A small-molecule ligand and the protein it binds are described below.
Small molecule (SMILES): Nc1nc2c(ncn2[C@@H]2O[C@H](CO[P](=O)(O)O[P](=O)(O)NP(=O)(O)O)[C@@H](O)[C@H]2O)c(=O)[nH]1

Sequence of chain 1.A:
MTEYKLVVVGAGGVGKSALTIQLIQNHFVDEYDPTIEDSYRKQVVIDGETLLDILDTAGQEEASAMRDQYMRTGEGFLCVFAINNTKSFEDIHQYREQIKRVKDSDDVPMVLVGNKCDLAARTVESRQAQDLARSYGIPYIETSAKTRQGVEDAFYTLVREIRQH

Binding-site contacts:
Ligand atom O1A contacts residue ALA19 of chain 1.A at 2.8 Å (h-bond).
Ligand atom N2 contacts residue ASP120 of chain 1.A at 3.0 Å (salt-bridge).
Ligand atom O3' contacts residue ASP31 of chain 1.A at 2.9 Å (salt-bridge).
Ligand atom C6 contacts residue LYS118 of chain 1.A at 3.6 Å.
Ligand atom O1B contacts residue GLY16 of chain 1.A at 3.1 Å (h-bond).
Ligand atom O2' contacts residue PHE29 of chain 1.A at 3.3 Å.
Ligand atom N7 contacts residue ASN117 of chain 1.A at 3.1 Å (h-bond).
Ligand atom PB contacts residue MG1 of chain 1.E at 3.2 Å.
Ligand atom N3B contacts residue MG1 of chain 1.E at 3.4 Å.
Ligand atom O2B contacts residue LYS17 of chain 1.A at 3.5 Å (salt-bridge).
Ligand atom O2' contacts residue VAL30 of chain 1.A at 2.7 Å (h-bond).
Ligand atom O2' contacts residue ASP31 of chain 1.A at 3.2 Å (salt-bridge).
Ligand atom O2B contacts residue SER18 of chain 1.A at 2.9 Å (h-bond).
Ligand atom O6 contacts residue LYS118 of chain 1.A at 3.4 Å.
Ligand atom O1B contacts residue GLY14 of chain 1.A at 3.5 Å (h-bond).
Ligand atom O3G contacts residue GLY13 of chain 1.A at 3.4 Å.
Ligand atom O4' contacts residue LYS118 of chain 1.A at 3.2 Å (salt-bridge).
Ligand atom O3G contacts residue GLY61 of chain 1.A at 2.9 Å (h-bond).
Ligand atom O1A contacts residue SER18 of chain 1.A at 3.4 Å (h-bond).
Ligand atom O6 contacts residue SER146 of chain 1.A at 3.5 Å.
Ligand atom O1B contacts residue VAL15 of chain 1.A at 3.3 Å (h-bond).
Ligand atom O3G contacts residue LYS17 of chain 1.A at 2.6 Å (salt-bridge).
Ligand atom O3A contacts residue GLY16 of chain 1.A at 3.1 Å (h-bond).
Ligand atom N3B contacts residue GLY14 of chain 1.A at 3.1 Å (h-bond).
Ligand atom O1B contacts residue LYS17 of chain 1.A at 2.7 Å (salt-bridge).
Ligand atom O2G contacts residue MG1 of chain 1.E at 2.0 Å.
Ligand atom C8 contacts residue GLY16 of chain 1.A at 3.6 Å.
Ligand atom C3' contacts residue GLU32 of chain 1.A at 3.5 Å.
Ligand atom C2' contacts residue VAL30 of chain 1.A at 3.5 Å (hydrophobic).
Ligand atom PG contacts residue MG1 of chain 1.E at 3.2 Å.
Ligand atom O2G contacts residue THR36 of chain 1.A at 2.9 Å (h-bond).
Ligand atom O1A contacts residue GLY16 of chain 1.A at 3.4 Å.
Ligand atom N1 contacts residue ASP120 of chain 1.A at 2.8 Å (salt-bridge).
Ligand atom O6 contacts residue ALA147 of chain 1.A at 2.8 Å (h-bond).
Ligand atom O1G contacts residue PRO35 of chain 1.A at 3.3 Å.
Ligand atom C8 contacts residue ALA19 of chain 1.A at 3.5 Å (hydrophobic).
Ligand atom O6 contacts residue ASP120 of chain 1.A at 3.5 Å (salt-bridge).
Ligand atom O2B contacts residue MG1 of chain 1.E at 2.0 Å.
Ligand atom O6 contacts residue ASN117 of chain 1.A at 3.3 Å (h-bond).
Ligand atom O1G contacts residue GLN62 of chain 1.A at 2.8 Å (h-bond).